Binding-site contacts:
Ligand atom C2 contacts residue VAL213 of chain 2.B at 4.0 Å (hydrophobic).
Ligand atom C4 contacts residue ALA118 of chain 2.B at 4.1 Å (hydrophobic).
Ligand atom N1 contacts residue VAL213 of chain 2.B at 4.1 Å.
Ligand atom N3 contacts residue VAL213 of chain 2.B at 4.2 Å.
Ligand atom C8 contacts residue ALA118 of chain 2.B at 3.8 Å (hydrophobic).
Ligand atom C8 contacts residue ALA117 of chain 2.B at 4.0 Å (hydrophobic).
Ligand atom N7 contacts residue ALA118 of chain 2.B at 3.6 Å.
Ligand atom C2 contacts residue MET215 of chain 2.B at 3.8 Å (hydrophobic).
Ligand atom O6 contacts residue PHE196 of chain 2.B at 4.3 Å.
Ligand atom C2 contacts residue GLU197 of chain 2.B at 3.3 Å.
Ligand atom N3 contacts residue PHE196 of chain 2.B at 4.1 Å.
Ligand atom O6 contacts residue GLU197 of chain 2.B at 3.9 Å.
Ligand atom C5 contacts residue ASN239 of chain 2.B at 3.9 Å.
Ligand atom C5 contacts residue GLY119 of chain 2.B at 3.7 Å.
Ligand atom N2 contacts residue GLU197 of chain 2.B at 2.4 Å (salt-bridge).
Ligand atom N1 contacts residue GLU197 of chain 2.B at 2.9 Å (salt-bridge).
Ligand atom C6 contacts residue GLY119 of chain 2.B at 3.9 Å.
Ligand atom C5 contacts residue ALA118 of chain 2.B at 4.0 Å (hydrophobic).
Ligand atom N3 contacts residue GLY214 of chain 2.B at 3.9 Å.
Ligand atom N1 contacts residue PHE196 of chain 2.B at 3.7 Å.
Ligand atom C2 contacts residue GLY214 of chain 2.B at 4.0 Å.
Ligand atom O6 contacts residue ASN239 of chain 2.B at 3.0 Å (h-bond).
Ligand atom C4 contacts residue GLY119 of chain 2.B at 4.3 Å.
Ligand atom N2 contacts residue GLY214 of chain 2.B at 3.8 Å.
Ligand atom N3 contacts residue MET215 of chain 2.B at 4.0 Å.
Ligand atom N7 contacts residue THR238 of chain 2.B at 3.1 Å (h-bond).
Ligand atom C4 contacts residue PHE196 of chain 2.B at 3.9 Å (hydrophobic).
Ligand atom N2 contacts residue MET215 of chain 2.B at 3.4 Å.
Ligand atom O6 contacts residue GLY119 of chain 2.B at 3.8 Å.
Ligand atom N9 contacts residue ALA118 of chain 2.B at 3.9 Å.
Ligand atom C6 contacts residue GLU197 of chain 2.B at 3.9 Å.
Ligand atom N7 contacts residue GLY119 of chain 2.B at 3.8 Å.
Ligand atom C2 contacts residue PHE196 of chain 2.B at 4.0 Å (hydrophobic).
Ligand atom C6 contacts residue ASN239 of chain 2.B at 4.0 Å.
Ligand atom C8 contacts residue ASN239 of chain 2.B at 3.8 Å.
Ligand atom N7 contacts residue ASN239 of chain 2.B at 2.9 Å (h-bond).
Ligand atom C8 contacts residue THR238 of chain 2.B at 3.0 Å.
Ligand atom C5 contacts residue PHE196 of chain 2.B at 3.8 Å (hydrophobic).
Ligand atom N9 contacts residue ALA117 of chain 2.B at 3.5 Å (h-bond).
Ligand atom C6 contacts residue PHE196 of chain 2.B at 3.9 Å (hydrophobic).

A protein and the small-molecule ligand that binds it are described below.
Small molecule (SMILES): Nc1nc2[nH]cnc2c(=O)[nH]1

Sequence of chain 2.B:
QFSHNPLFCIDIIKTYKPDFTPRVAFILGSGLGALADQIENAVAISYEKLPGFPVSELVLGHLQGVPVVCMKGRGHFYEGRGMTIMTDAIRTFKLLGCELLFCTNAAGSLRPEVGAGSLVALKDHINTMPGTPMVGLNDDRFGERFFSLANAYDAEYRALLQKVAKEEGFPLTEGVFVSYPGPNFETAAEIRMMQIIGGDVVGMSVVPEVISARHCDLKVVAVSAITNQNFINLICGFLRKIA